Binding-site contacts:
Ligand atom C8 contacts residue HIS95 of chain 3.A at 3.6 Å.
Ligand atom C14 contacts residue TYR156 of chain 3.A at 3.5 Å (hydrophobic).
Ligand atom C9 contacts residue HIS95 of chain 3.A at 3.7 Å.
Ligand atom C13 contacts residue TYR156 of chain 3.A at 3.4 Å (hydrophobic).
Ligand atom F contacts residue PRO186 of chain 3.A at 3.6 Å.
Ligand atom F contacts residue SER143 of chain 3.A at 2.8 Å.
Ligand atom C6 contacts residue LEU197 of chain 3.A at 3.4 Å (hydrophobic).
Ligand atom C8 contacts residue LEU197 of chain 3.A at 3.9 Å (hydrophobic).
Ligand atom C10 contacts residue ASN188 of chain 3.A at 3.5 Å.
Ligand atom C1 contacts residue PRO98 of chain 3.A at 3.9 Å (hydrophobic).
Ligand atom O contacts residue HIS95 of chain 3.A at 3.3 Å.
Ligand atom C3 contacts residue THR207 of chain 3.A at 3.8 Å.
Ligand atom C contacts residue PRO98 of chain 3.A at 3.4 Å (hydrophobic).
Ligand atom C4 contacts residue LEU197 of chain 3.A at 3.9 Å (hydrophobic).
Ligand atom C14 contacts residue HIS95 of chain 3.A at 3.4 Å.
Ligand atom C13 contacts residue NAD1 of chain 3.B at 3.2 Å.
Ligand atom C12 contacts residue VAL145 of chain 3.A at 3.9 Å (hydrophobic).
Ligand atom C12 contacts residue SER143 of chain 3.A at 3.5 Å.
Ligand atom C10 contacts residue GLN150 of chain 3.A at 3.8 Å.
Ligand atom N contacts residue PRO98 of chain 3.A at 3.4 Å.
Ligand atom N1 contacts residue LEU197 of chain 3.A at 3.9 Å.
Ligand atom C2 contacts residue THR207 of chain 3.A at 3.9 Å.
Ligand atom F contacts residue TYR255 of chain 1.A at 2.5 Å.
Ligand atom O1 contacts residue NAD1 of chain 3.B at 2.8 Å.
Ligand atom C14 contacts residue NAD1 of chain 3.B at 3.7 Å.
Ligand atom C11 contacts residue ASN188 of chain 3.A at 3.4 Å.
Ligand atom O1 contacts residue SER143 of chain 3.A at 2.4 Å (h-bond).
Ligand atom C5 contacts residue LEU197 of chain 3.A at 3.6 Å (hydrophobic).
Ligand atom F contacts residue VAL145 of chain 3.A at 3.5 Å.
Ligand atom F contacts residue NAD1 of chain 3.B at 3.6 Å.
Ligand atom C5 contacts residue TRP194 of chain 3.A at 3.3 Å (hydrophobic).
Ligand atom C7 contacts residue LEU197 of chain 3.A at 3.5 Å (hydrophobic).
Ligand atom C12 contacts residue TYR255 of chain 1.A at 3.3 Å (hydrophobic).
Ligand atom O1 contacts residue TYR156 of chain 3.A at 2.4 Å (h-bond).
Ligand atom C13 contacts residue SER143 of chain 3.A at 3.3 Å.
Ligand atom C11 contacts residue TYR255 of chain 1.A at 3.3 Å (hydrophobic).
Ligand atom O contacts residue LEU197 of chain 3.A at 3.4 Å.
Ligand atom N1 contacts residue GLN150 of chain 3.A at 3.6 Å (h-bond).
Ligand atom C12 contacts residue NAD1 of chain 3.B at 3.5 Å.
Ligand atom C6 contacts residue TRP194 of chain 3.A at 3.4 Å (hydrophobic).

Sequence of chain 3.A:
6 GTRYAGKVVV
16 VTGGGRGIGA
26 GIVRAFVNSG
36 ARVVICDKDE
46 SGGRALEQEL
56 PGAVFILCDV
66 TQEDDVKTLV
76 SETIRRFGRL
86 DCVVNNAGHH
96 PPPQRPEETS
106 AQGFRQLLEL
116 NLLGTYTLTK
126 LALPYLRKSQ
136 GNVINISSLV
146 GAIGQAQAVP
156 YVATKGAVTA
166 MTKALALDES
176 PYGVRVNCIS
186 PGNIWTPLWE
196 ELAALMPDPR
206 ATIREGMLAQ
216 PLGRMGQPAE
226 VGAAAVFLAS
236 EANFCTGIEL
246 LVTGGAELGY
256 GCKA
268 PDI

The protein below binds the small molecule below.
Small molecule (SMILES): N#Cc1ccc2ccc(C(=O)c3ccc(F)c(O)c3)nc2c1

Sequence of chain 1.A:
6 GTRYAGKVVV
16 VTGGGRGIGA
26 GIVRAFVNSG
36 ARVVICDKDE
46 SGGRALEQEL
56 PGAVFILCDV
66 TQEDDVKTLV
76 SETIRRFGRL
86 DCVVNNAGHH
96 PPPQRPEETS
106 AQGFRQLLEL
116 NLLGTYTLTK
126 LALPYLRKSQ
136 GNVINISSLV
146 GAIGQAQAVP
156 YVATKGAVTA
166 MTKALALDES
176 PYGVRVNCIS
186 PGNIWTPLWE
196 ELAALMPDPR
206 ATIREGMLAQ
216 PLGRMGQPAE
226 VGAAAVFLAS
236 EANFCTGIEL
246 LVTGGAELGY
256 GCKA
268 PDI